Binding-site contacts:
Ligand atom N14 contacts residue ILE64 of chain 1.C at 3.8 Å.
Ligand atom C2 contacts residue ASN97 of chain 1.B at 3.3 Å.
Ligand atom C3 contacts residue ASN97 of chain 1.B at 3.2 Å.
Ligand atom O13 contacts residue LYS32 of chain 1.C at 3.5 Å.
Ligand atom O12 contacts residue TYR36 of chain 1.C at 3.4 Å.
Ligand atom C3 contacts residue HIS62 of chain 1.C at 3.8 Å.
Ligand atom O12 contacts residue SO41 of chain 1.I at 3.4 Å (h-bond).
Ligand atom N10 contacts residue SER63 of chain 1.C at 3.4 Å.
Ligand atom O1 contacts residue ASN97 of chain 1.B at 2.6 Å (h-bond).
Ligand atom C5 contacts residue HIS62 of chain 1.C at 3.9 Å.
Ligand atom O12 contacts residue LYS32 of chain 1.C at 3.7 Å.
Ligand atom C5 contacts residue SER63 of chain 1.C at 3.8 Å.
Ligand atom C9 contacts residue SO41 of chain 1.I at 3.7 Å.
Ligand atom O13 contacts residue SER63 of chain 1.C at 3.2 Å (h-bond).
Ligand atom S8 contacts residue TYR36 of chain 1.C at 3.9 Å.
Ligand atom S11 contacts residue LYS32 of chain 1.C at 3.9 Å.
Ligand atom C7 contacts residue VAL106 of chain 1.C at 3.9 Å (hydrophobic).
Ligand atom N14 contacts residue LYS32 of chain 1.C at 3.3 Å.
Ligand atom O1 contacts residue TYR95 of chain 1.B at 3.5 Å.
Ligand atom S8 contacts residue TYR95 of chain 1.B at 3.5 Å (h-bond).
Ligand atom C2 contacts residue VAL106 of chain 1.C at 3.5 Å (hydrophobic).
Ligand atom C4 contacts residue HIS62 of chain 1.C at 3.8 Å.
Ligand atom O1 contacts residue MET2 of chain 1.C at 3.2 Å.
Ligand atom S11 contacts residue PRO1 of chain 1.C at 3.7 Å.
Ligand atom C9 contacts residue PRO1 of chain 1.C at 3.8 Å (hydrophobic).
Ligand atom O12 contacts residue PRO1 of chain 1.C at 3.9 Å.
Ligand atom C4 contacts residue ILE64 of chain 1.C at 3.9 Å (hydrophobic).
Ligand atom S8 contacts residue SO41 of chain 1.I at 3.9 Å.
Ligand atom C5 contacts residue ILE64 of chain 1.C at 3.9 Å (hydrophobic).
Ligand atom N10 contacts residue HIS62 of chain 1.C at 4.0 Å.
Ligand atom C7 contacts residue TYR95 of chain 1.B at 3.6 Å (hydrophobic).
Ligand atom N14 contacts residue SO41 of chain 1.I at 2.9 Å (h-bond).
Ligand atom C3 contacts residue MET101 of chain 1.C at 4.0 Å (hydrophobic).
Ligand atom C4 contacts residue VAL106 of chain 1.C at 4.0 Å (hydrophobic).
Ligand atom N10 contacts residue ILE64 of chain 1.C at 3.1 Å (h-bond).
Ligand atom O13 contacts residue PRO1 of chain 1.C at 2.8 Å (h-bond).
Ligand atom C4 contacts residue SER63 of chain 1.C at 3.7 Å.
Ligand atom C3 contacts residue VAL106 of chain 1.C at 3.7 Å (hydrophobic).
Ligand atom S11 contacts residue SO41 of chain 1.I at 3.7 Å.
Ligand atom O1 contacts residue VAL106 of chain 1.C at 3.8 Å.

Sequence of chain 1.C:
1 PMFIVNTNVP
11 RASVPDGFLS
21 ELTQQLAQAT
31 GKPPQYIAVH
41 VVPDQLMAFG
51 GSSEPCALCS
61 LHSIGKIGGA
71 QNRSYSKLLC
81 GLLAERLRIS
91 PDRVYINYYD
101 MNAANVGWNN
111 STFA

Sequence of chain 1.B:
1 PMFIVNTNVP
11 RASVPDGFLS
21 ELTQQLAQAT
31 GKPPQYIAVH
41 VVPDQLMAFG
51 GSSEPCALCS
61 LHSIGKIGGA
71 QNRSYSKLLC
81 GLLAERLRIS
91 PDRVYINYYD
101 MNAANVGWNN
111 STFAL

This protein binds this small molecule.
Small molecule (SMILES): NS(=O)(=O)c1nc2ccc(O)cc2s1